Sequence of chain 58.V:
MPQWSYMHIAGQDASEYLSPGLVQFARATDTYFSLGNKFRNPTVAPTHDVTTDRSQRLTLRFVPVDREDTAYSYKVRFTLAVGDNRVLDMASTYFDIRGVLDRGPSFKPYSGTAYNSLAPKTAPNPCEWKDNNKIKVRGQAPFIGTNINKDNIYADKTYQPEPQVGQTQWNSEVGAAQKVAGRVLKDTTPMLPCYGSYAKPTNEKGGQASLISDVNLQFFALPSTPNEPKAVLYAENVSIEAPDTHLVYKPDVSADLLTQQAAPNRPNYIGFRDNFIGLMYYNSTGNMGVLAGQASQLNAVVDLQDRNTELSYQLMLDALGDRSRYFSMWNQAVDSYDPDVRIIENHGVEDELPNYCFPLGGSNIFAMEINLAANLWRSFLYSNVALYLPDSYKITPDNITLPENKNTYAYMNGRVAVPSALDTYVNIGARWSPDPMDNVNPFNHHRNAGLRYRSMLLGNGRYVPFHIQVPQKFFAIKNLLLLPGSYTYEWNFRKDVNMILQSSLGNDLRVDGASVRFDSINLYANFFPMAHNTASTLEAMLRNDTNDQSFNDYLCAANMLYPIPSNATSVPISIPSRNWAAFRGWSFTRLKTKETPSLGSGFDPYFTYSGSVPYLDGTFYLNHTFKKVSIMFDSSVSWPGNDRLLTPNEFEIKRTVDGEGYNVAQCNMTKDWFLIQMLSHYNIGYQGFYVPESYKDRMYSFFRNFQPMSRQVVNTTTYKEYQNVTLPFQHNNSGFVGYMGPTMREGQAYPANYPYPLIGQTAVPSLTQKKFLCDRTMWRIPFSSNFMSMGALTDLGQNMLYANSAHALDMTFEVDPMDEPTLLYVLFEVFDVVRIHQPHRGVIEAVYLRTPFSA

Binding-site contacts:
Ligand atom CA contacts residue ARG649 of chain 58.T at 3.9 Å.
Ligand atom O contacts residue ARG649 of chain 58.T at 3.2 Å (salt-bridge).
Ligand atom N contacts residue TYR619 of chain 58.T at 3.7 Å.
Ligand atom O contacts residue ARG845 of chain 58.T at 4.2 Å.
Ligand atom N contacts residue ASP618 of chain 58.T at 3.5 Å (salt-bridge).
Ligand atom ND1 contacts residue GLU894 of chain 58.T at 3.9 Å.
Ligand atom CD contacts residue CYS621 of chain 58.T at 4.2 Å (hydrophobic).
Ligand atom CG contacts residue PHE896 of chain 58.T at 3.4 Å (hydrophobic).
Ligand atom N contacts residue TYR619 of chain 58.T at 3.4 Å.
Ligand atom C contacts residue ASN617 of chain 58.T at 4.2 Å.
Ligand atom CG contacts residue GLU894 of chain 58.T at 3.8 Å.
Ligand atom CB contacts residue GLU894 of chain 58.T at 4.2 Å.
Ligand atom CD contacts residue ARG46 of chain 58.V at 3.9 Å.
Ligand atom C contacts residue ARG649 of chain 58.T at 4.2 Å.
Ligand atom CB contacts residue ARG649 of chain 58.T at 3.8 Å.
Ligand atom CE1 contacts residue GLU894 of chain 58.T at 4.3 Å.
Ligand atom CG contacts residue ASN617 of chain 58.T at 3.6 Å.
Ligand atom C contacts residue ARG649 of chain 58.T at 3.8 Å.
Ligand atom CD2 contacts residue ARG845 of chain 58.T at 3.8 Å.
Ligand atom CB contacts residue TYR619 of chain 58.T at 4.0 Å (hydrophobic).
Ligand atom ND1 contacts residue LEU348 of chain 58.T at 4.2 Å.
Ligand atom CB contacts residue CYS621 of chain 58.T at 3.7 Å (hydrophobic).
Ligand atom CB contacts residue TYR619 of chain 58.T at 3.1 Å (hydrophobic).
Ligand atom CA contacts residue ASN617 of chain 58.T at 4.2 Å.
Ligand atom N contacts residue ASN617 of chain 58.T at 2.8 Å (h-bond).
Ligand atom CB contacts residue PHE896 of chain 58.T at 3.9 Å (hydrophobic).
Ligand atom CE1 contacts residue MET843 of chain 58.T at 4.1 Å (hydrophobic).
Ligand atom CA contacts residue TYR619 of chain 58.T at 3.6 Å (hydrophobic).
Ligand atom CA contacts residue ARG649 of chain 58.T at 4.0 Å.
Ligand atom CB contacts residue ARG649 of chain 58.T at 3.6 Å.
Ligand atom CA contacts residue CYS621 of chain 58.T at 3.1 Å (hydrophobic).
Ligand atom CD2 contacts residue GLU894 of chain 58.T at 4.2 Å.
Ligand atom N contacts residue CYS621 of chain 58.T at 3.2 Å (h-bond).
Ligand atom CD contacts residue ASN617 of chain 58.T at 2.8 Å.
Ligand atom CE1 contacts residue LEU348 of chain 58.T at 4.0 Å (hydrophobic).
Ligand atom CG contacts residue ARG46 of chain 58.V at 3.7 Å.
Ligand atom C contacts residue TYR619 of chain 58.T at 3.4 Å (hydrophobic).
Ligand atom CA contacts residue TYR619 of chain 58.T at 3.8 Å (hydrophobic).
Ligand atom N contacts residue ARG649 of chain 58.T at 3.8 Å.
Ligand atom O contacts residue TYR619 of chain 58.T at 3.9 Å.

Sequence of chain 58.T:
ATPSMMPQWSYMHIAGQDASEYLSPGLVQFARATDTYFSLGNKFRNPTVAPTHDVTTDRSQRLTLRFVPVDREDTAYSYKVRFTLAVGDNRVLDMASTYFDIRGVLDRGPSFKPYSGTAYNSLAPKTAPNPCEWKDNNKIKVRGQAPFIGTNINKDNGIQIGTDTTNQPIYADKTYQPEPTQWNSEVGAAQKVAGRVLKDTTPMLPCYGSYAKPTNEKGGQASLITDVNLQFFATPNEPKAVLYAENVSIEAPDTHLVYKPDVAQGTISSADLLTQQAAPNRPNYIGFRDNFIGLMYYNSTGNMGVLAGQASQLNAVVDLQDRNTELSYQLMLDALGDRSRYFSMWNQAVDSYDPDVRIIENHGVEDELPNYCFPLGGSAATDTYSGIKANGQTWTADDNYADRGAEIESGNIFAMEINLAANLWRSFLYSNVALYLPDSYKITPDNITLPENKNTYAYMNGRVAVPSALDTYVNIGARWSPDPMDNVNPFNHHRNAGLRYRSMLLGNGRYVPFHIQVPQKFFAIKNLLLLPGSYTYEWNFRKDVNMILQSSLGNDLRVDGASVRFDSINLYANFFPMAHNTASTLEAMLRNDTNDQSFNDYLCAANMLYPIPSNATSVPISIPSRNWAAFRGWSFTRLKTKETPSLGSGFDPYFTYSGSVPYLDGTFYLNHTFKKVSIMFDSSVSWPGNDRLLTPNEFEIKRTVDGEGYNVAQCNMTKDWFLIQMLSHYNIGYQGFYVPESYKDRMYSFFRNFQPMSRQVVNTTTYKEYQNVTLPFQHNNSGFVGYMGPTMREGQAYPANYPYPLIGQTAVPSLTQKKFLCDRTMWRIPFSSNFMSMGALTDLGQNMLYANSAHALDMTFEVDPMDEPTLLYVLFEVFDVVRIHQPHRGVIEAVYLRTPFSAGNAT

This small molecule binds to this protein.
Small molecule (SMILES): NC(N)=NCCC[C@H](NC(=O)[C@@H]1CCCN1)C(=O)N[C@H](C=O)CC1=NC=NC1